Sequence of chain 6.A:
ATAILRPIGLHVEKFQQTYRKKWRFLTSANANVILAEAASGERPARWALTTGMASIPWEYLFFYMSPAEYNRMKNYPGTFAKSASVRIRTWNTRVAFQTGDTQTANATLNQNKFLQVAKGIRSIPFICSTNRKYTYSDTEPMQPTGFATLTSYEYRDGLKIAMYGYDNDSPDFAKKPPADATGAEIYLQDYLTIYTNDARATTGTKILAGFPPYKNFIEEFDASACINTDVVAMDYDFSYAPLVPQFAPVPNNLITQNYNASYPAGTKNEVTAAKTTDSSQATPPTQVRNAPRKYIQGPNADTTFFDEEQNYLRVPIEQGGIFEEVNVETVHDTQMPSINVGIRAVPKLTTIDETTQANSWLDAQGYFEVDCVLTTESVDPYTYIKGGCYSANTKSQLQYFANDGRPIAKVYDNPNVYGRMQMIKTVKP

Sequence of chain 5.A:
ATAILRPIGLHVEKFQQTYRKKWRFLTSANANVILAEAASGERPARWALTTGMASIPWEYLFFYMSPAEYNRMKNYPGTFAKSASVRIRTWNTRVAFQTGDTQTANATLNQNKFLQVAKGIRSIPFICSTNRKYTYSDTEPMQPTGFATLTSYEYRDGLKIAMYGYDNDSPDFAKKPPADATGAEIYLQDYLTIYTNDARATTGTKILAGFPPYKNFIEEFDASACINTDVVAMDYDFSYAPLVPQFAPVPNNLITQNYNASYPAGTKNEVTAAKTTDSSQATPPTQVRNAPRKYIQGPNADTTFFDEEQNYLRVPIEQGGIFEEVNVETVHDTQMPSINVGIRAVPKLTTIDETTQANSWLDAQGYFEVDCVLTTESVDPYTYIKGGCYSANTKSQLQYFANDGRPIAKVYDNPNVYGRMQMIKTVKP

Binding-site contacts:
Ligand atom C4 contacts residue ARG170 of chain 5.A at 1.2 Å.
Ligand atom N4 contacts residue ASN491 of chain 5.A at 2.7 Å (h-bond).
Ligand atom O4' contacts residue THR558 of chain 5.A at 3.1 Å.
Ligand atom OP1 contacts residue PRO289 of chain 6.A at 3.2 Å.
Ligand atom OP2 contacts residue ASN491 of chain 5.A at 2.9 Å.
Ligand atom O3' contacts residue PRO289 of chain 6.A at 3.1 Å.
Ligand atom N7 contacts residue GLN499 of chain 6.A at 2.8 Å (h-bond).
Ligand atom N1 contacts residue ASP401 of chain 6.A at 2.6 Å (salt-bridge).
Ligand atom O6 contacts residue ASP401 of chain 6.A at 2.7 Å (salt-bridge).
Ligand atom N6 contacts residue SER555 of chain 5.A at 3.1 Å.
Ligand atom OP2 contacts residue SER287 of chain 6.A at 2.9 Å.
Ligand atom N4 contacts residue DG2 of chain 6.B at 2.9 Å (h-bond).
Ligand atom O3' contacts residue VAL492 of chain 5.A at 3.2 Å.
Ligand atom O3' contacts residue LYS178 of chain 5.A at 2.9 Å.
Ligand atom C2 contacts residue ASP401 of chain 6.A at 3.1 Å.
Ligand atom C5 contacts residue ARG170 of chain 5.A at 2.4 Å.
Ligand atom N4 contacts residue ARG170 of chain 5.A at 0.6 Å (salt-bridge).
Ligand atom C2 contacts residue ASP399 of chain 6.A at 3.1 Å.
Ligand atom N3 contacts residue ARG170 of chain 5.A at 2.0 Å (salt-bridge).
Ligand atom C4 contacts residue ASP497 of chain 6.A at 3.1 Å.
Ligand atom N2 contacts residue SER403 of chain 6.A at 3.0 Å (h-bond).
Ligand atom O2 contacts residue DG2 of chain 6.B at 2.8 Å (h-bond).
Ligand atom C2 contacts residue MET398 of chain 6.A at 2.7 Å (hydrophobic).
Ligand atom N6 contacts residue GLN410 of chain 5.A at 2.7 Å (h-bond).
Ligand atom O2 contacts residue PRO171 of chain 5.A at 3.0 Å (h-bond).
Ligand atom C5 contacts residue ASN491 of chain 5.A at 2.3 Å.
Ligand atom N1 contacts residue MET398 of chain 6.A at 3.0 Å.
Ligand atom C6 contacts residue ASN491 of chain 5.A at 3.1 Å.
Ligand atom O2 contacts residue LYS559 of chain 5.A at 2.8 Å (salt-bridge).
Ligand atom C5 contacts residue ASP497 of chain 6.A at 3.1 Å.
Ligand atom OP2 contacts residue VAL492 of chain 5.A at 2.5 Å (h-bond).
Ligand atom O2 contacts residue THR558 of chain 5.A at 2.7 Å (h-bond).
Ligand atom N2 contacts residue ASP401 of chain 6.A at 2.8 Å (salt-bridge).
Ligand atom N7 contacts residue THR498 of chain 6.A at 3.1 Å.
Ligand atom OP1 contacts residue GLY284 of chain 6.A at 3.0 Å.
Ligand atom C4 contacts residue ASN491 of chain 5.A at 2.5 Å.
Ligand atom O4' contacts residue GLN499 of chain 6.A at 3.0 Å (h-bond).
Ligand atom N1 contacts residue PRO545 of chain 5.A at 3.2 Å.
Ligand atom OP1 contacts residue PRO501 of chain 6.A at 3.1 Å.
Ligand atom N3 contacts residue DG2 of chain 6.B at 2.9 Å (h-bond).

The protein below binds the small molecule below.
Small molecule (SMILES): N=c1ccn([C@H]2C[C@H](O[P](=O)(O)OC[C@H]3O[C@@H](n4cnc5c(N)ncnc54)C[C@@H]3O[P](=O)(O)OC[C@H]3O[C@@H](n4cnc5c(N)ncnc54)C[C@@H]3O)[C@@H](CO[P](=O)(O)O[C@H]3C[C@H](n4ccc(N)nc4=O)O[C@@H]3CO[P](=O)(O)O[C@H]3C[C@H](n4cnc5c(=O)nc(N)[nH]c54)O[C@@H]3CO[P](=O)(O)O[C@H]3C[C@H](n4cnc5c(=O)nc(N)[nH]c54)O[C@@H]3CO[P](=O)(O)O[C@H]3C[C@H](n4cnc5c(N)ncnc54)O[C@@H]3CO[P](=O)(O)O[C@H]3C[C@H](n4ccc(N)nc4=O)O[C@@H]3COP(=O)=O)O2)c(=O)[nH]1